Sequence of chain 1.A:
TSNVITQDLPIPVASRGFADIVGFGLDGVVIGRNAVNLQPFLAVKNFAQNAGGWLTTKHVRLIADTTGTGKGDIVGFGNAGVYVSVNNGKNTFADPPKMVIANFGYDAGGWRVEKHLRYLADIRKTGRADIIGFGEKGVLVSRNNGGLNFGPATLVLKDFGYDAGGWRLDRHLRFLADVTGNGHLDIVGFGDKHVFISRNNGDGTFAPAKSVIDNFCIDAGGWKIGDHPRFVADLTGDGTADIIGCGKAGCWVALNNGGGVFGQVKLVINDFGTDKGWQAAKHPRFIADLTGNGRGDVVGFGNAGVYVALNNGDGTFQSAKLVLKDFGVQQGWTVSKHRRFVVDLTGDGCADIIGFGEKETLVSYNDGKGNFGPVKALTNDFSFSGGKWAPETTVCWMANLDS

The small molecule below binds the protein below.
Small molecule (SMILES): CC(=O)N[C@@H]1[C@@H](O)[C@H](O)[C@@H](CO)O[C@H]1O

Binding-site contacts:
Ligand atom C8 contacts residue ASP192 of chain 1.A at 3.8 Å.
Ligand atom C8 contacts residue GLY191 of chain 1.A at 4.2 Å.
Ligand atom O3 contacts residue ASP159 of chain 1.A at 2.5 Å (salt-bridge).
Ligand atom C8 contacts residue TRP167 of chain 1.A at 3.7 Å (hydrophobic).
Ligand atom C8 contacts residue HIS172 of chain 1.A at 3.5 Å.
Ligand atom C8 contacts residue GLY166 of chain 1.A at 3.7 Å.
Ligand atom N2 contacts residue GLY165 of chain 1.A at 3.2 Å (h-bond).
Ligand atom N2 contacts residue TRP167 of chain 1.A at 3.4 Å (h-bond).
Ligand atom O3 contacts residue TRP167 of chain 1.A at 2.7 Å (h-bond).
Ligand atom C2 contacts residue GLY165 of chain 1.A at 4.2 Å.
Ligand atom C8 contacts residue GLY165 of chain 1.A at 3.5 Å.
Ligand atom C7 contacts residue ASP192 of chain 1.A at 3.9 Å.
Ligand atom C7 contacts residue GLY191 of chain 1.A at 4.3 Å.
Ligand atom C6 contacts residue PHE196 of chain 1.A at 4.0 Å (hydrophobic).
Ligand atom O7 contacts residue GLY191 of chain 1.A at 3.6 Å.
Ligand atom O7 contacts residue PHE196 of chain 1.A at 3.6 Å.
Ligand atom C3 contacts residue GLY165 of chain 1.A at 4.3 Å.
Ligand atom O3 contacts residue GLY165 of chain 1.A at 4.1 Å.
Ligand atom C4 contacts residue ASP159 of chain 1.A at 3.6 Å.
Ligand atom C7 contacts residue GLY165 of chain 1.A at 3.8 Å.
Ligand atom C2 contacts residue PHE196 of chain 1.A at 4.2 Å (hydrophobic).
Ligand atom C2 contacts residue TRP167 of chain 1.A at 4.1 Å (hydrophobic).
Ligand atom O7 contacts residue ASP192 of chain 1.A at 3.1 Å (salt-bridge).
Ligand atom O4 contacts residue ASP159 of chain 1.A at 2.7 Å (salt-bridge).
Ligand atom O7 contacts residue TRP167 of chain 1.A at 4.0 Å.
Ligand atom O3 contacts residue PHE160 of chain 1.A at 4.4 Å.
Ligand atom C7 contacts residue TRP167 of chain 1.A at 3.7 Å (hydrophobic).
Ligand atom O5 contacts residue PHE196 of chain 1.A at 4.0 Å.
Ligand atom C5 contacts residue PHE196 of chain 1.A at 4.4 Å (hydrophobic).
Ligand atom C4 contacts residue PHE196 of chain 1.A at 4.2 Å (hydrophobic).
Ligand atom C3 contacts residue ASP159 of chain 1.A at 3.3 Å.
Ligand atom C3 contacts residue TRP167 of chain 1.A at 3.8 Å (hydrophobic).